Sequence of chain 2.HA:
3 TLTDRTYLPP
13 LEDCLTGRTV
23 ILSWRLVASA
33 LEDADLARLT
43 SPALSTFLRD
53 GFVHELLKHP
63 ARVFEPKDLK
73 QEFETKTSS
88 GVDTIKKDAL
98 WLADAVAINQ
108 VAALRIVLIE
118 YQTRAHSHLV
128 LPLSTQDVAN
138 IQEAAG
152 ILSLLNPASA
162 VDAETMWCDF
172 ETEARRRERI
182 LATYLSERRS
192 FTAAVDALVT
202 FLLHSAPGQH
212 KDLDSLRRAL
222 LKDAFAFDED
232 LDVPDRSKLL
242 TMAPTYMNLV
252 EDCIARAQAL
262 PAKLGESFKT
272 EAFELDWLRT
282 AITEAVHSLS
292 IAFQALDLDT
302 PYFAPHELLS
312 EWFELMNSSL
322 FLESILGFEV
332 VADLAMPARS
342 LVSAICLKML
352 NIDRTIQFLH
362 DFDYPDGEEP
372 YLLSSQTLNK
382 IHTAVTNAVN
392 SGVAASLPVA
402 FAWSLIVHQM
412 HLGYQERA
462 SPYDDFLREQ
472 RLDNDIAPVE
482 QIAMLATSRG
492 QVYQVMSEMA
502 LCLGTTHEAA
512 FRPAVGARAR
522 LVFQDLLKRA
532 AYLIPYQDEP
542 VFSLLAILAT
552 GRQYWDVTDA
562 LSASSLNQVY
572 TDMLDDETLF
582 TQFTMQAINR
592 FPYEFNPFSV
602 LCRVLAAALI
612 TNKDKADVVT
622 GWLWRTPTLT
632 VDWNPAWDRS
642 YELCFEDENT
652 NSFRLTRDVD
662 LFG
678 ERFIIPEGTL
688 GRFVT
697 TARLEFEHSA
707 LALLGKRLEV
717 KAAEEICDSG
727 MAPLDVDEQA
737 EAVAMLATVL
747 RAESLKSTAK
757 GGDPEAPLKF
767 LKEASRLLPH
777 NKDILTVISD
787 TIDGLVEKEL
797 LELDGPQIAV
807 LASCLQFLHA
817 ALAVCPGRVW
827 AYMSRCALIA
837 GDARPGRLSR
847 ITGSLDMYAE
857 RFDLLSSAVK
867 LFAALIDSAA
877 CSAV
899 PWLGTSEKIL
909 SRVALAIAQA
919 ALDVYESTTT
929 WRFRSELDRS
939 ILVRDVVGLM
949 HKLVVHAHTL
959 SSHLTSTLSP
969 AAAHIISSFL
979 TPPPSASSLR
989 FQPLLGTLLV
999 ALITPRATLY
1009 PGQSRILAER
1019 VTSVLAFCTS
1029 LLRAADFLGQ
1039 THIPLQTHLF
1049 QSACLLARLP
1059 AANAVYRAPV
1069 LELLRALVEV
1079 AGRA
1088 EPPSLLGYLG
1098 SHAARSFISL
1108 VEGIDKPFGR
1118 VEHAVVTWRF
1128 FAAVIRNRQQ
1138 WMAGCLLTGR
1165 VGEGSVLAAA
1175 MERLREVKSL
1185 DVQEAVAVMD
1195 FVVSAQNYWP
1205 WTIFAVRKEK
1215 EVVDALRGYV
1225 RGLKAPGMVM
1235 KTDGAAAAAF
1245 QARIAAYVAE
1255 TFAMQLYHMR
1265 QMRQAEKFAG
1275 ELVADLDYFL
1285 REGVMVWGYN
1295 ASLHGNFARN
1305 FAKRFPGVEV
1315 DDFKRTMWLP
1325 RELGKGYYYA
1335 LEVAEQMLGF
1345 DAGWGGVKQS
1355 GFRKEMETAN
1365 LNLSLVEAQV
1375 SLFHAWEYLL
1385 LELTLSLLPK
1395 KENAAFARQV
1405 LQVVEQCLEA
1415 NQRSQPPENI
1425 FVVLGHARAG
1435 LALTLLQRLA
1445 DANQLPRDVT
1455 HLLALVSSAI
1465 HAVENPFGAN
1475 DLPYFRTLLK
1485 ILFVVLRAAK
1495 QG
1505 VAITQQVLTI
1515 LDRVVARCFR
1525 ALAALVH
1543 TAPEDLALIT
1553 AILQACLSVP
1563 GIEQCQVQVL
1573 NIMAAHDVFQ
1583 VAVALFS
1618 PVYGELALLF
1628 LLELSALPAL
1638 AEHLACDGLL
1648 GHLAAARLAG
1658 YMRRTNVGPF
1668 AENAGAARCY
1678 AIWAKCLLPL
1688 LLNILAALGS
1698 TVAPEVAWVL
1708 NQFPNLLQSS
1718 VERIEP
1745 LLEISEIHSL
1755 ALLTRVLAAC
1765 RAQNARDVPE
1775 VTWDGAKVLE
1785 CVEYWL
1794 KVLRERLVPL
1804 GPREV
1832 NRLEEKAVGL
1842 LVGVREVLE

Binding-site contacts:
Ligand atom CD1 contacts residue ILE535 of chain 2.HA at 4.0 Å (hydrophobic).
Ligand atom CB contacts residue TYR537 of chain 2.HA at 3.0 Å (hydrophobic).
Ligand atom CD2 contacts residue MET485 of chain 2.HA at 4.0 Å (hydrophobic).
Ligand atom CB contacts residue LEU534 of chain 2.HA at 4.3 Å (hydrophobic).
Ligand atom ND2 contacts residue TYR533 of chain 2.HA at 3.7 Å.
Ligand atom CG1 contacts residue THR488 of chain 2.HA at 4.2 Å.
Ligand atom CG contacts residue PRO536 of chain 2.HA at 4.5 Å (hydrophobic).
Ligand atom CG contacts residue TYR537 of chain 2.HA at 3.2 Å (hydrophobic).
Ligand atom O contacts residue LEU534 of chain 2.HA at 4.3 Å.
Ligand atom N contacts residue ILE535 of chain 2.HA at 3.7 Å.
Ligand atom CD1 contacts residue ILE535 of chain 2.HA at 4.0 Å (hydrophobic).
Ligand atom N contacts residue PRO536 of chain 2.HA at 4.2 Å.
Ligand atom O contacts residue PRO536 of chain 2.HA at 3.8 Å.
Ligand atom CD contacts residue TYR537 of chain 2.HA at 4.5 Å (hydrophobic).
Ligand atom O contacts residue HIS409 of chain 2.HA at 3.6 Å.
Ligand atom CE1 contacts residue LEU413 of chain 2.HA at 4.2 Å (hydrophobic).
Ligand atom CD1 contacts residue GLN538 of chain 2.HA at 3.1 Å.
Ligand atom CD2 contacts residue ALA484 of chain 2.HA at 3.6 Å (hydrophobic).
Ligand atom CD1 contacts residue THR488 of chain 2.HA at 4.2 Å.
Ligand atom C contacts residue HIS409 of chain 2.HA at 4.4 Å.
Ligand atom CD1 contacts residue PHE402 of chain 2.HA at 4.0 Å (hydrophobic).
Ligand atom CB contacts residue TYR533 of chain 2.HA at 3.6 Å (hydrophobic).
Ligand atom CG contacts residue TYR533 of chain 2.HA at 3.3 Å (hydrophobic).
Ligand atom CD1 contacts residue LEU413 of chain 2.HA at 4.1 Å (hydrophobic).
Ligand atom CB contacts residue THR488 of chain 2.HA at 4.4 Å.
Ligand atom CB contacts residue GLU481 of chain 2.HA at 3.6 Å.
Ligand atom OD1 contacts residue TYR533 of chain 2.HA at 3.4 Å.
Ligand atom CD2 contacts residue THR488 of chain 2.HA at 4.2 Å.
Ligand atom NE2 contacts residue PRO536 of chain 2.HA at 4.2 Å.
Ligand atom CA contacts residue ILE535 of chain 2.HA at 3.8 Å (hydrophobic).
Ligand atom CA contacts residue TYR537 of chain 2.HA at 4.5 Å (hydrophobic).
Ligand atom CB contacts residue ILE535 of chain 2.HA at 4.2 Å (hydrophobic).

The small molecule below binds the protein below.
Small molecule (SMILES): CC[C@H](C)[C@H](NC(=O)[C@H](CO)NC(=O)[C@H](CC(=O)O)NC(=O)[C@@H](N)CCC(=O)O)C(=O)N[C@@H](CC(C)C)C(=O)N[C@@H](CCC(N)=O)C(=O)N1CCC[C@H]1C(=O)NCC(=O)N[C@@H](C)C(=O)N[C@@H](Cc1ccccc1)C(=O)N[C@@H](CO)C(=O)N[C@@H](C)C(=O)N[C@H](C=O)CC(N)=O